Binding-site contacts:
Ligand atom C2 contacts residue GLY212 of chain 1.A at 4.4 Å.
Ligand atom O4 contacts residue ASN174 of chain 1.A at 3.1 Å (h-bond).
Ligand atom C1 contacts residue ASN211 of chain 1.A at 4.3 Å.
Ligand atom O2 contacts residue SER193 of chain 1.A at 3.6 Å.
Ligand atom C1 contacts residue SER193 of chain 1.A at 1.3 Å.
Ligand atom C6 contacts residue ASN174 of chain 1.A at 3.5 Å.
Ligand atom C3 contacts residue SER193 of chain 1.A at 2.9 Å.
Ligand atom C5 contacts residue ASN174 of chain 1.A at 4.0 Å.
Ligand atom C2 contacts residue SER193 of chain 1.A at 2.4 Å.
Ligand atom C6 contacts residue SER193 of chain 1.A at 4.1 Å.
Ligand atom C5 contacts residue SER193 of chain 1.A at 2.8 Å.
Ligand atom O6 contacts residue ASN174 of chain 1.A at 2.5 Å (h-bond).
Ligand atom O4 contacts residue SER193 of chain 1.A at 4.5 Å.
Ligand atom C7 contacts residue ASN174 of chain 1.A at 3.5 Å.
Ligand atom C1 contacts residue GLY212 of chain 1.A at 4.5 Å.
Ligand atom O3 contacts residue SER193 of chain 1.A at 4.2 Å.
Ligand atom C3 contacts residue GLY194 of chain 1.A at 4.3 Å.
Ligand atom O5 contacts residue SER193 of chain 1.A at 2.2 Å (h-bond).
Ligand atom C7 contacts residue SER193 of chain 1.A at 4.2 Å.
Ligand atom C4 contacts residue ASN174 of chain 1.A at 4.1 Å.
Ligand atom O7 contacts residue SER193 of chain 1.A at 3.6 Å.
Ligand atom C4 contacts residue SER193 of chain 1.A at 3.4 Å.

Sequence of chain 1.A:
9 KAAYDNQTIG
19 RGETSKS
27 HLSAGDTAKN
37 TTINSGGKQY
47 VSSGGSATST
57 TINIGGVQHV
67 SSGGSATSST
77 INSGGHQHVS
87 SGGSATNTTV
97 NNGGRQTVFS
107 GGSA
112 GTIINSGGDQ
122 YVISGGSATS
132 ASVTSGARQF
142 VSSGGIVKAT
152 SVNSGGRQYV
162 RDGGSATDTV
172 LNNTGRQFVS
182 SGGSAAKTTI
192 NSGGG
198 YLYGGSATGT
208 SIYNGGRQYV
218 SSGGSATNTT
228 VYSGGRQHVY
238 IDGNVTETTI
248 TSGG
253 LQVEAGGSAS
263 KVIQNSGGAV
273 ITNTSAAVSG

A protein and the small-molecule ligand that binds it are described below.
Small molecule (SMILES): OC[C@@H](O)[C@H]1O[C@H](O)[C@@H](O)[C@@H](O)[C@@H]1O